Sequence of chain 1.B:
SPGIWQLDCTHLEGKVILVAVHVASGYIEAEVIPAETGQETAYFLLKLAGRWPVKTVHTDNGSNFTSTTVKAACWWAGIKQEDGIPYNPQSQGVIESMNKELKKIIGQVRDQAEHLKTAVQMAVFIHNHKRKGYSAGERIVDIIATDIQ

Sequence of chain 1.A:
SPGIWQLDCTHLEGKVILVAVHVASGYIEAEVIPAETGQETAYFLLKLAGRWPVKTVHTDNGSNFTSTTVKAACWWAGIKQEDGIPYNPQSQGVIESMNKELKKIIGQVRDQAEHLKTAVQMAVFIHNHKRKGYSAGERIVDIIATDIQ

A protein and the small-molecule ligand that binds it are described below.
Small molecule (SMILES): C=CCN(Cc1ccccc1C(=O)NCC1CCCCC1)Cc1ccc2c(c1C(=O)O)OC[C@H](CCC(=O)O)O2

Binding-site contacts:
Ligand atom O34 contacts residue ALA140 of chain 1.B at 3.6 Å.
Ligand atom C6 contacts residue GLN66 of chain 1.A at 3.7 Å.
Ligand atom O39 contacts residue HIS142 of chain 1.B at 3.2 Å.
Ligand atom O34 contacts residue HIS142 of chain 1.B at 2.8 Å (h-bond).
Ligand atom C21 contacts residue MET149 of chain 1.B at 3.3 Å (hydrophobic).
Ligand atom C2 contacts residue GLU141 of chain 1.B at 3.4 Å.
Ligand atom C31 contacts residue LYS144 of chain 1.B at 3.7 Å.
Ligand atom C11 contacts residue GLN66 of chain 1.A at 3.7 Å.
Ligand atom C22 contacts residue ALA99 of chain 1.A at 3.7 Å (hydrophobic).
Ligand atom C12 contacts residue THR145 of chain 1.B at 3.1 Å.
Ligand atom C17 contacts residue GLU67 of chain 1.A at 3.4 Å.
Ligand atom C3 contacts residue ALA140 of chain 1.B at 3.6 Å (hydrophobic).
Ligand atom C16 contacts residue THR145 of chain 1.B at 3.5 Å.
Ligand atom C29 contacts residue GLU67 of chain 1.A at 3.3 Å.
Ligand atom O37 contacts residue GLU141 of chain 1.B at 2.9 Å (salt-bridge).
Ligand atom O40 contacts residue TYR70 of chain 1.A at 3.3 Å.
Ligand atom C4 contacts residue GLU141 of chain 1.B at 3.7 Å.
Ligand atom C18 contacts residue ALA100 of chain 1.A at 3.7 Å (hydrophobic).
Ligand atom O39 contacts residue THR145 of chain 1.B at 2.8 Å (h-bond).
Ligand atom O34 contacts residue GLU141 of chain 1.B at 3.3 Å (salt-bridge).
Ligand atom C13 contacts residue THR96 of chain 1.A at 3.5 Å.
Ligand atom C16 contacts residue GLU141 of chain 1.B at 3.4 Å.
Ligand atom C3 contacts residue GLN139 of chain 1.B at 3.2 Å.
Ligand atom O34 contacts residue THR145 of chain 1.B at 2.8 Å (h-bond).
Ligand atom C23 contacts residue THR145 of chain 1.B at 3.1 Å.
Ligand atom N32 contacts residue GLN139 of chain 1.B at 2.9 Å (h-bond).
Ligand atom O35 contacts residue GLN66 of chain 1.A at 3.5 Å.
Ligand atom C8 contacts residue THR145 of chain 1.B at 3.4 Å.
Ligand atom O38 contacts residue GLU67 of chain 1.A at 3.6 Å.
Ligand atom C14 contacts residue GLN66 of chain 1.A at 3.8 Å.
Ligand atom C1 contacts residue ALA140 of chain 1.B at 3.4 Å (hydrophobic).
Ligand atom C15 contacts residue GLN139 of chain 1.B at 3.7 Å.
Ligand atom O40 contacts residue GLN66 of chain 1.A at 3.6 Å (h-bond).
Ligand atom C28 contacts residue GLN66 of chain 1.A at 3.7 Å.
Ligand atom O35 contacts residue GLU67 of chain 1.A at 3.2 Å.
Ligand atom C2 contacts residue ALA140 of chain 1.B at 3.7 Å (hydrophobic).
Ligand atom C1 contacts residue ASP138 of chain 1.B at 3.6 Å.
Ligand atom C19 contacts residue MET149 of chain 1.B at 3.6 Å (hydrophobic).
Ligand atom C1 contacts residue GLN139 of chain 1.B at 3.6 Å.
Ligand atom C7 contacts residue GLN139 of chain 1.B at 3.6 Å.